Sequence of chain 29.A:
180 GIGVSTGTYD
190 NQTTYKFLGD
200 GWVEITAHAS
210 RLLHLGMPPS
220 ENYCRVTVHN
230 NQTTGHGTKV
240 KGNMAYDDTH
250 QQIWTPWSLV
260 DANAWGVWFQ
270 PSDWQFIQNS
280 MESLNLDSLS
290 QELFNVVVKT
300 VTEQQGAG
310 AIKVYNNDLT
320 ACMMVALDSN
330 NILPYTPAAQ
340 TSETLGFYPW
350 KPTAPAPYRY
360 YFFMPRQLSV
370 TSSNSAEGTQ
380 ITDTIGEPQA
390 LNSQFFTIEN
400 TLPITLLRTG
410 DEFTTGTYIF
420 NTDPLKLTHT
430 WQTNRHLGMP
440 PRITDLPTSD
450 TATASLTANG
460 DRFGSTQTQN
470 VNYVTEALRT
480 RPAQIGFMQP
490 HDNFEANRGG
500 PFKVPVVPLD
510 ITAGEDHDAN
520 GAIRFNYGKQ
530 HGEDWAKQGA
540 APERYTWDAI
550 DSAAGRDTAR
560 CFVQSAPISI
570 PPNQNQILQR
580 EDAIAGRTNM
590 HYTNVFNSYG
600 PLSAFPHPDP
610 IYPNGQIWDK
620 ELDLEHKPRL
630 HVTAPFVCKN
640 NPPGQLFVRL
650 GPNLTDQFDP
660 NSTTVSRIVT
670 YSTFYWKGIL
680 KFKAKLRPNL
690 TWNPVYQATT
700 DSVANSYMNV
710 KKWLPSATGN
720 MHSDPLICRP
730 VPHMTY

The protein below binds the small molecule below.
Small molecule (SMILES): Nc1ccn([C@H]2C[C@H](O)[C@@H](COP(=O)(O)O)O2)c(=O)n1

Binding-site contacts:
Ligand atom N3 contacts residue TRP201 of chain 29.A at 3.6 Å.
Ligand atom C4 contacts residue TRP201 of chain 29.A at 3.3 Å (hydrophobic).
Ligand atom C2 contacts residue TRP201 of chain 29.A at 3.9 Å (hydrophobic).
Ligand atom O5' contacts residue TRP201 of chain 29.A at 3.6 Å.
Ligand atom N4 contacts residue GLY198 of chain 29.A at 3.8 Å.
Ligand atom N4 contacts residue TRP201 of chain 29.A at 3.8 Å.
Ligand atom N4 contacts residue ASP199 of chain 29.A at 4.0 Å.
Ligand atom O2 contacts residue TRP201 of chain 29.A at 4.3 Å.
Ligand atom C4' contacts residue TRP201 of chain 29.A at 4.3 Å (hydrophobic).
Ligand atom C2' contacts residue TRP201 of chain 29.A at 3.6 Å (hydrophobic).
Ligand atom C6 contacts residue TRP201 of chain 29.A at 3.5 Å (hydrophobic).
Ligand atom C3' contacts residue TRP201 of chain 29.A at 4.1 Å (hydrophobic).
Ligand atom O3' contacts residue LYS682 of chain 29.A at 3.1 Å (salt-bridge).
Ligand atom C1' contacts residue LYS682 of chain 29.A at 4.5 Å.
Ligand atom OP1 contacts residue PRO423 of chain 29.A at 3.6 Å.
Ligand atom C3' contacts residue LYS682 of chain 29.A at 3.8 Å.
Ligand atom C1' contacts residue TRP201 of chain 29.A at 4.5 Å (hydrophobic).
Ligand atom N1 contacts residue TRP201 of chain 29.A at 4.0 Å.
Ligand atom C2' contacts residue LYS682 of chain 29.A at 3.6 Å.
Ligand atom O4' contacts residue TRP201 of chain 29.A at 4.5 Å.
Ligand atom C5 contacts residue TRP201 of chain 29.A at 3.4 Å (hydrophobic).
Ligand atom O2 contacts residue LEU197 of chain 29.A at 4.0 Å.
Ligand atom C5' contacts residue TRP201 of chain 29.A at 3.5 Å (hydrophobic).
Ligand atom O2 contacts residue LYS682 of chain 29.A at 4.2 Å.